Sequence of chain 1.E:
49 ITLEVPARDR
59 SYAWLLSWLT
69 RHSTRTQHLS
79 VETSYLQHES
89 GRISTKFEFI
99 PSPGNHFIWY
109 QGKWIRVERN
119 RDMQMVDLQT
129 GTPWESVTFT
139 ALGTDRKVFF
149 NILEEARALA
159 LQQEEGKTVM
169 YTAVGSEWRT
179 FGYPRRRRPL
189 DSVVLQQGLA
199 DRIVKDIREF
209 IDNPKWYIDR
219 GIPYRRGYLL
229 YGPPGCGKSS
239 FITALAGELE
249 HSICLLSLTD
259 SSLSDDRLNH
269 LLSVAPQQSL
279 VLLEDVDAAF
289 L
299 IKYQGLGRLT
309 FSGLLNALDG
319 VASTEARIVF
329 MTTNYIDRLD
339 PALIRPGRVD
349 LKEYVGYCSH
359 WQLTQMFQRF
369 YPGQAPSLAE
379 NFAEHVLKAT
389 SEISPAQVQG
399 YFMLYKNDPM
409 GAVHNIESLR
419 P

Binding-site contacts:
Ligand atom O3A contacts residue ARG343 of chain 1.F at 3.5 Å (salt-bridge).
Ligand atom PG contacts residue ARG346 of chain 1.F at 3.6 Å.
Ligand atom C2' contacts residue GLN397 of chain 1.E at 3.6 Å.
Ligand atom N7 contacts residue CYS234 of chain 1.E at 3.1 Å.
Ligand atom S1G contacts residue ARG346 of chain 1.F at 1.6 Å (salt-bridge).
Ligand atom C8 contacts residue GLY235 of chain 1.E at 3.5 Å.
Ligand atom O3' contacts residue GLN397 of chain 1.E at 2.7 Å (h-bond).
Ligand atom O2A contacts residue MG1 of chain 1.Q at 3.4 Å.
Ligand atom O1B contacts residue GLY233 of chain 1.E at 3.6 Å.
Ligand atom C6 contacts residue VAL192 of chain 1.E at 3.4 Å (hydrophobic).
Ligand atom O3G contacts residue ASN332 of chain 1.E at 3.3 Å (h-bond).
Ligand atom O2A contacts residue ARG343 of chain 1.F at 3.7 Å.
Ligand atom N6 contacts residue VAL192 of chain 1.E at 2.2 Å (h-bond).
Ligand atom N7 contacts residue GLY235 of chain 1.E at 3.2 Å.
Ligand atom C8 contacts residue CYS234 of chain 1.E at 3.6 Å (hydrophobic).
Ligand atom O3A contacts residue GLY233 of chain 1.E at 3.7 Å.
Ligand atom O3B contacts residue ARG343 of chain 1.F at 3.0 Å (salt-bridge).
Ligand atom N7 contacts residue PRO393 of chain 1.E at 3.5 Å.
Ligand atom N1 contacts residue VAL192 of chain 1.E at 3.2 Å (h-bond).
Ligand atom O2B contacts residue MG1 of chain 1.Q at 2.0 Å.
Ligand atom C5' contacts residue ARG343 of chain 1.F at 3.7 Å.
Ligand atom O1A contacts residue SER238 of chain 1.E at 3.4 Å (h-bond).
Ligand atom C1' contacts residue GLN397 of chain 1.E at 3.6 Å.
Ligand atom PB contacts residue ARG343 of chain 1.F at 3.7 Å.
Ligand atom O2A contacts residue ASP317 of chain 1.F at 3.5 Å (salt-bridge).
Ligand atom O3B contacts residue GLY233 of chain 1.E at 3.3 Å (h-bond).
Ligand atom S1G contacts residue ALA340 of chain 1.F at 3.5 Å (h-bond).
Ligand atom S1G contacts residue ARG343 of chain 1.F at 3.0 Å (salt-bridge).
Ligand atom O1A contacts residue LYS236 of chain 1.E at 3.0 Å (salt-bridge).
Ligand atom C3' contacts residue GLN397 of chain 1.E at 3.6 Å.
Ligand atom O1A contacts residue GLY235 of chain 1.E at 3.5 Å.
Ligand atom O2B contacts residue SER237 of chain 1.E at 3.6 Å (h-bond).
Ligand atom PB contacts residue MG1 of chain 1.Q at 3.5 Å.
Ligand atom C2 contacts residue MET364 of chain 1.E at 3.5 Å (hydrophobic).
Ligand atom O1B contacts residue LYS236 of chain 1.E at 3.3 Å.
Ligand atom PG contacts residue ARG343 of chain 1.F at 3.4 Å.
Ligand atom C5 contacts residue PRO393 of chain 1.E at 3.5 Å (hydrophobic).
Ligand atom O2G contacts residue MG1 of chain 1.Q at 2.5 Å.
Ligand atom O1A contacts residue SER237 of chain 1.E at 3.0 Å (h-bond).
Ligand atom O2' contacts residue GLN397 of chain 1.E at 2.9 Å (h-bond).

A protein and the small-molecule ligand that binds it are described below.
Small molecule (SMILES): Nc1ncnc2c1ncn2[C@@H]1O[C@H](COP(=O)(O)OP(=O)(O)OP(O)(O)=S)[C@@H](O)[C@H]1O

Sequence of chain 1.F:
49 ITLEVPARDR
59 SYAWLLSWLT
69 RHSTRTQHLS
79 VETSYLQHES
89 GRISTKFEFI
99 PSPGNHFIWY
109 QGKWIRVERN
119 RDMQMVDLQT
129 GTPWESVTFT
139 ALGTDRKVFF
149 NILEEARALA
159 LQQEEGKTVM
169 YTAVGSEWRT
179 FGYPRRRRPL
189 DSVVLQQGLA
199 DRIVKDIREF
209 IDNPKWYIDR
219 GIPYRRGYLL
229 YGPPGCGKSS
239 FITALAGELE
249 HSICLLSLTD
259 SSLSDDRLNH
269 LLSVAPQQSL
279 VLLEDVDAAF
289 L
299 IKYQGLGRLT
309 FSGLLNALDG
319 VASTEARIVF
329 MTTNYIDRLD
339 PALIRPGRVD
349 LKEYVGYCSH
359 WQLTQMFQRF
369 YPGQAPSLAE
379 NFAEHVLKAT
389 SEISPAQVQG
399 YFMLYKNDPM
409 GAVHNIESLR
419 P